This small molecule binds to this protein.
Small molecule (SMILES): C[C@H](CCCC(C)(C)O)[C@H]1CC[C@H]2[C@@H]3CC=C4C[C@@H](O)CC[C@]4(C)[C@H]3CC[C@]12C

Sequence of chain 1.C:
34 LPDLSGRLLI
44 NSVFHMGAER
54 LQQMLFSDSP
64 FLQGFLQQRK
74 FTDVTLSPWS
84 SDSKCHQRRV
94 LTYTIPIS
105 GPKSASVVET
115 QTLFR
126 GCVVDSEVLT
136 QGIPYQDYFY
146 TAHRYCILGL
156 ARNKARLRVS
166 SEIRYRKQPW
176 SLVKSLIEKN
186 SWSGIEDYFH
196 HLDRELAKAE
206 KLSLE

Binding-site contacts:
Ligand atom C7 contacts residue HIS148 of chain 1.C at 3.8 Å.
Ligand atom C6 contacts residue VAL133 of chain 1.C at 4.0 Å (hydrophobic).
Ligand atom C8 contacts residue ILE190 of chain 1.C at 4.0 Å (hydrophobic).
Ligand atom C1 contacts residue TYR96 of chain 1.C at 3.7 Å (hydrophobic).
Ligand atom C2 contacts residue PHE74 of chain 1.C at 3.9 Å (hydrophobic).
Ligand atom C21 contacts residue ILE100 of chain 1.C at 3.6 Å (hydrophobic).
Ligand atom C26 contacts residue ILE138 of chain 1.C at 4.0 Å (hydrophobic).
Ligand atom O2 contacts residue ASN185 of chain 1.C at 3.9 Å.
Ligand atom C4 contacts residue TYR193 of chain 1.C at 3.9 Å (hydrophobic).
Ligand atom O1 contacts residue TYR96 of chain 1.C at 3.7 Å.
Ligand atom C2 contacts residue TYR96 of chain 1.C at 3.3 Å (hydrophobic).
Ligand atom C3 contacts residue GLU113 of chain 1.C at 4.1 Å.
Ligand atom C3 contacts residue TYR193 of chain 1.C at 3.9 Å (hydrophobic).
Ligand atom C19 contacts residue TYR193 of chain 1.C at 3.7 Å (hydrophobic).
Ligand atom C3 contacts residue TYR96 of chain 1.C at 3.2 Å (hydrophobic).
Ligand atom C15 contacts residue THR146 of chain 1.C at 3.8 Å.
Ligand atom C4 contacts residue VAL133 of chain 1.C at 4.1 Å (hydrophobic).
Ligand atom C18 contacts residue GLY189 of chain 1.C at 4.1 Å.
Ligand atom C7 contacts residue THR146 of chain 1.C at 3.3 Å.
Ligand atom C6 contacts residue ILE190 of chain 1.C at 4.2 Å (hydrophobic).
Ligand atom C19 contacts residue GLY189 of chain 1.C at 4.1 Å.
Ligand atom C6 contacts residue HIS148 of chain 1.C at 3.2 Å.
Ligand atom C24 contacts residue ASN185 of chain 1.C at 4.0 Å.
Ligand atom C15 contacts residue ILE190 of chain 1.C at 4.1 Å (hydrophobic).
Ligand atom C7 contacts residue VAL133 of chain 1.C at 3.7 Å (hydrophobic).
Ligand atom C3 contacts residue GOL1 of chain 1.J at 4.0 Å.
Ligand atom C7 contacts residue ILE190 of chain 1.C at 4.0 Å (hydrophobic).
Ligand atom C6 contacts residue THR146 of chain 1.C at 3.8 Å.
Ligand atom C18 contacts residue SER186 of chain 1.C at 4.0 Å.
Ligand atom C12 contacts residue ILE98 of chain 1.C at 3.4 Å (hydrophobic).
Ligand atom C22 contacts residue ILE138 of chain 1.C at 4.0 Å (hydrophobic).
Ligand atom O1 contacts residue GOL1 of chain 1.J at 2.8 Å (h-bond).
Ligand atom C27 contacts residue ASN185 of chain 1.C at 4.1 Å.
Ligand atom C26 contacts residue PRO139 of chain 1.C at 3.5 Å (hydrophobic).
Ligand atom C16 contacts residue SER186 of chain 1.C at 3.6 Å.
Ligand atom C2 contacts residue TYR193 of chain 1.C at 3.6 Å (hydrophobic).
Ligand atom O1 contacts residue GLU113 of chain 1.C at 3.9 Å.
Ligand atom C11 contacts residue ILE98 of chain 1.C at 4.0 Å (hydrophobic).
Ligand atom O1 contacts residue TYR193 of chain 1.C at 3.1 Å (h-bond).
Ligand atom C5 contacts residue VAL133 of chain 1.C at 4.0 Å (hydrophobic).